Sequence of chain 6.C:
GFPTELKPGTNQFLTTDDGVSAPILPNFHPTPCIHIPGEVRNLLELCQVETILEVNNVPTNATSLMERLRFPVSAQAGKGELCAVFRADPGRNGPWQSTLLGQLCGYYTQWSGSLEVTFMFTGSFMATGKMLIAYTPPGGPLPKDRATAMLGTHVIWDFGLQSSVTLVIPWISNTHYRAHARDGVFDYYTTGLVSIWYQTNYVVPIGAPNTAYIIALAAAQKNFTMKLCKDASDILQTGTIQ

Binding-site contacts:
Ligand atom CAI contacts residue TRP203 of chain 6.A at 3.6 Å (hydrophobic).
Ligand atom CAY contacts residue PHE155 of chain 6.A at 3.8 Å (hydrophobic).
Ligand atom CAC contacts residue PHE233 of chain 6.A at 3.1 Å (hydrophobic).
Ligand atom CAP contacts residue ILE111 of chain 6.A at 3.8 Å (hydrophobic).
Ligand atom NBE contacts residue TRP203 of chain 6.A at 3.2 Å.
Ligand atom CAU contacts residue TYR201 of chain 6.A at 3.8 Å (hydrophobic).
Ligand atom CAH contacts residue GLN202 of chain 6.A at 3.7 Å.
Ligand atom CAK contacts residue MET195 of chain 6.A at 3.6 Å (hydrophobic).
Ligand atom CAJ contacts residue ILE111 of chain 6.A at 3.3 Å (hydrophobic).
Ligand atom CAD contacts residue ASN228 of chain 6.A at 3.5 Å.
Ligand atom CAU contacts residue ASN228 of chain 6.A at 3.6 Å.
Ligand atom CAH contacts residue ASN228 of chain 6.A at 3.2 Å.
Ligand atom OAW contacts residue MET195 of chain 6.A at 3.5 Å.
Ligand atom CAE contacts residue THR114 of chain 6.A at 3.5 Å.
Ligand atom CAM contacts residue VAL192 of chain 6.A at 3.3 Å (hydrophobic).
Ligand atom CBC contacts residue TRP203 of chain 6.A at 3.2 Å (hydrophobic).
Ligand atom OAW contacts residue ILE111 of chain 6.A at 3.6 Å.
Ligand atom CAA contacts residue ILE24 of chain 6.C at 3.8 Å (hydrophobic).
Ligand atom CAN contacts residue PHE155 of chain 6.A at 3.6 Å (hydrophobic).
Ligand atom CAU contacts residue TRP203 of chain 6.A at 3.7 Å (hydrophobic).
Ligand atom NBE contacts residue ASN228 of chain 6.A at 3.9 Å.
Ligand atom CAG contacts residue PHE233 of chain 6.A at 3.2 Å (hydrophobic).
Ligand atom CAA contacts residue PRO177 of chain 6.A at 3.8 Å (hydrophobic).
Ligand atom CAX contacts residue TRP203 of chain 6.A at 3.6 Å (hydrophobic).
Ligand atom CAL contacts residue ILE111 of chain 6.A at 3.6 Å (hydrophobic).
Ligand atom CAR contacts residue PHE135 of chain 6.A at 3.4 Å (hydrophobic).
Ligand atom CBC contacts residue ASN228 of chain 6.A at 3.9 Å.
Ligand atom CAZ contacts residue MET195 of chain 6.A at 3.9 Å (hydrophobic).
Ligand atom CAK contacts residue VAL192 of chain 6.A at 3.1 Å (hydrophobic).
Ligand atom OAB contacts residue ILE113 of chain 6.A at 3.2 Å (h-bond).
Ligand atom CAI contacts residue THR114 of chain 6.A at 3.8 Å.
Ligand atom CAE contacts residue ASP112 of chain 6.A at 3.7 Å.
Ligand atom CAG contacts residue PHE137 of chain 6.A at 3.7 Å (hydrophobic).
Ligand atom CAC contacts residue PHE137 of chain 6.A at 3.8 Å (hydrophobic).
Ligand atom CAI contacts residue ASP112 of chain 6.A at 3.5 Å.
Ligand atom CAH contacts residue TRP203 of chain 6.A at 3.5 Å (hydrophobic).
Ligand atom CAT contacts residue TYR201 of chain 6.A at 3.5 Å (hydrophobic).
Ligand atom OAB contacts residue ASP112 of chain 6.A at 3.5 Å.
Ligand atom CAM contacts residue ILE24 of chain 6.C at 3.7 Å (hydrophobic).
Ligand atom CAD contacts residue GLN202 of chain 6.A at 3.5 Å.

This protein binds this small molecule.
Small molecule (SMILES): Cc1cccc(-c2ccc(OCCCCCN3CCN(c4ccncc4)C3=O)cc2)c1

Sequence of chain 6.A:
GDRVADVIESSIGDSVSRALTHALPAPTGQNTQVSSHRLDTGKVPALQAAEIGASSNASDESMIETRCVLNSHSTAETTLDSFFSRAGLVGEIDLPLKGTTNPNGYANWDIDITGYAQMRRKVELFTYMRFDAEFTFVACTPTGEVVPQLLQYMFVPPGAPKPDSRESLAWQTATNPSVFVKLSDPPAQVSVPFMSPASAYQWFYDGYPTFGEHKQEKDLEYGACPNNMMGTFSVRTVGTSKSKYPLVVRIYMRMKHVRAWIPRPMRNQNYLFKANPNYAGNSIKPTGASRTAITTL

Sequence of chain 7.C:
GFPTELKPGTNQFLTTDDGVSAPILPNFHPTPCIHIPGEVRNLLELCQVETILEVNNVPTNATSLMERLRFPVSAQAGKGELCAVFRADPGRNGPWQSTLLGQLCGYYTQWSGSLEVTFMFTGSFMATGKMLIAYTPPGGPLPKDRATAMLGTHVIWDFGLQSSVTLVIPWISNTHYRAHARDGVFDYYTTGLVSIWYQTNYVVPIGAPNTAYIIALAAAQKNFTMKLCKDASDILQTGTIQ